This protein binds this small molecule.
Small molecule (SMILES): CC(=O)Oc1ccc(/C=C/C(=O)NCCc2ccccc2)cc1OC(C)=O

Binding-site contacts:
Ligand atom C11 contacts residue LEU96 of chain 1.A at 3.7 Å (hydrophobic).
Ligand atom C13 contacts residue LEU96 of chain 1.A at 3.8 Å (hydrophobic).
Ligand atom C24 contacts residue SER41 of chain 1.A at 3.4 Å.
Ligand atom C12 contacts residue GLY43 of chain 1.A at 3.9 Å.
Ligand atom C18 contacts residue LEU96 of chain 1.A at 3.2 Å (hydrophobic).
Ligand atom O27 contacts residue GLY45 of chain 1.A at 3.4 Å (h-bond).
Ligand atom C2 contacts residue LEU130 of chain 1.A at 3.9 Å (hydrophobic).
Ligand atom C4 contacts residue ILE44 of chain 1.A at 3.6 Å (hydrophobic).
Ligand atom O27 contacts residue GLY43 of chain 1.A at 3.4 Å.
Ligand atom O22 contacts residue TYR102 of chain 1.A at 2.6 Å (h-bond).
Ligand atom O23 contacts residue SER41 of chain 1.A at 3.2 Å (h-bond).
Ligand atom C6 contacts residue HIS137 of chain 1.A at 3.5 Å.
Ligand atom C1 contacts residue GLU93 of chain 1.A at 3.4 Å.
Ligand atom O26 contacts residue LEU96 of chain 1.A at 3.7 Å.
Ligand atom C8 contacts residue GLY45 of chain 1.A at 3.6 Å.
Ligand atom C7 contacts residue HIS137 of chain 1.A at 3.5 Å.
Ligand atom O19 contacts residue TYR102 of chain 1.A at 3.9 Å.
Ligand atom C15 contacts residue TYR102 of chain 1.A at 3.4 Å (hydrophobic).
Ligand atom N9 contacts residue GLY94 of chain 1.A at 3.1 Å (h-bond).
Ligand atom C8 contacts residue GLU138 of chain 1.A at 3.6 Å.
Ligand atom C3 contacts residue LEU130 of chain 1.A at 3.5 Å (hydrophobic).
Ligand atom C11 contacts residue CYS95 of chain 1.A at 3.6 Å (hydrophobic).
Ligand atom C3 contacts residue ILE44 of chain 1.A at 3.6 Å (hydrophobic).
Ligand atom C16 contacts residue TYR102 of chain 1.A at 3.8 Å (hydrophobic).
Ligand atom C7 contacts residue GLU138 of chain 1.A at 3.3 Å.
Ligand atom C4 contacts residue ALA134 of chain 1.A at 3.8 Å (hydrophobic).
Ligand atom C8 contacts residue ILE44 of chain 1.A at 3.9 Å (hydrophobic).
Ligand atom C2 contacts residue VAL133 of chain 1.A at 3.9 Å (hydrophobic).
Ligand atom C12 contacts residue LEU96 of chain 1.A at 3.8 Å (hydrophobic).
Ligand atom C6 contacts residue GLY94 of chain 1.A at 3.6 Å.
Ligand atom C2 contacts residue TYR91 of chain 1.A at 3.7 Å (hydrophobic).
Ligand atom C20 contacts residue TYR102 of chain 1.A at 3.3 Å (hydrophobic).
Ligand atom C14 contacts residue CYS95 of chain 1.A at 3.7 Å (hydrophobic).
Ligand atom C18 contacts residue SER41 of chain 1.A at 3.6 Å.
Ligand atom O19 contacts residue GLY100 of chain 1.A at 3.6 Å.
Ligand atom O27 contacts residue ILE44 of chain 1.A at 2.8 Å (h-bond).
Ligand atom O19 contacts residue PRO99 of chain 1.A at 3.6 Å.
Ligand atom C11 contacts residue GLY94 of chain 1.A at 3.8 Å.
Ligand atom C25 contacts residue SER41 of chain 1.A at 3.5 Å.
Ligand atom C20 contacts residue GLY100 of chain 1.A at 3.8 Å.

Sequence of chain 1.A:
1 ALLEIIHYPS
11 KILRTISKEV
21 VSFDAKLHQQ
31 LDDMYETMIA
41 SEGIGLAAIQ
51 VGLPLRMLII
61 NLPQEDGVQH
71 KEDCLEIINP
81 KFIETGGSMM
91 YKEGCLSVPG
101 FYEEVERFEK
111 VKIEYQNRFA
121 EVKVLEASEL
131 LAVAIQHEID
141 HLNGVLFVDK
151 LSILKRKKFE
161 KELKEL